A protein and the small-molecule ligand that binds it are described below.
Small molecule (SMILES): Nc1nc(Cl)cc(-c2nn(C(F)F)cc2Cc2ccccc2OCCN2CCOC[C@H]2CO)n1

Binding-site contacts:
Ligand atom CL6 contacts residue PHE165 of chain 1.A at 3.3 Å.
Ligand atom N1 contacts residue LEU166 of chain 1.A at 3.6 Å.
Ligand atom CL6 contacts residue VAL167 of chain 1.A at 3.6 Å.
Ligand atom N1 contacts residue VAL167 of chain 1.A at 3.0 Å (h-bond).
Ligand atom CAN contacts residue PHE338 of chain 1.A at 3.6 Å (hydrophobic).
Ligand atom CAQ contacts residue ASP99 of chain 1.A at 2.6 Å.
Ligand atom CAU contacts residue PHE336 of chain 1.A at 3.6 Å (hydrophobic).
Ligand atom C2 contacts residue VAL167 of chain 1.A at 3.5 Å (hydrophobic).
Ligand atom CAH contacts residue PHE336 of chain 1.A at 3.7 Å (hydrophobic).
Ligand atom FAZ contacts residue PHE96 of chain 1.A at 3.0 Å.
Ligand atom OAG contacts residue PHE45 of chain 1.A at 3.7 Å.
Ligand atom CAR contacts residue ASP99 of chain 1.A at 3.3 Å.
Ligand atom CAR contacts residue PHE336 of chain 1.A at 3.5 Å (hydrophobic).
Ligand atom CAC contacts residue PHE45 of chain 1.A at 3.5 Å (hydrophobic).
Ligand atom FAY contacts residue LEU101 of chain 1.A at 3.1 Å.
Ligand atom C2 contacts residue MET337 of chain 1.A at 3.7 Å (hydrophobic).
Ligand atom FAY contacts residue LEU102 of chain 1.A at 3.3 Å.
Ligand atom OAS contacts residue ASP99 of chain 1.A at 2.2 Å (salt-bridge).
Ligand atom C4 contacts residue LEU102 of chain 1.A at 3.6 Å (hydrophobic).
Ligand atom NAL contacts residue ASP99 of chain 1.A at 2.8 Å (salt-bridge).
Ligand atom CAI contacts residue PHE336 of chain 1.A at 3.4 Å (hydrophobic).
Ligand atom OAS contacts residue ALA97 of chain 1.A at 3.4 Å.
Ligand atom C5 contacts residue LYS95 of chain 1.A at 3.7 Å.
Ligand atom CL6 contacts residue LEU166 of chain 1.A at 3.7 Å.
Ligand atom CAF contacts residue MET337 of chain 1.A at 3.7 Å (hydrophobic).
Ligand atom CAC contacts residue GLN179 of chain 1.A at 3.3 Å.
Ligand atom CAN contacts residue PHE336 of chain 1.A at 3.8 Å (hydrophobic).
Ligand atom FAZ contacts residue ALA97 of chain 1.A at 3.1 Å.
Ligand atom NBH contacts residue VAL167 of chain 1.A at 2.7 Å (h-bond).
Ligand atom NBH contacts residue MET337 of chain 1.A at 2.9 Å (h-bond).
Ligand atom N3 contacts residue MET337 of chain 1.A at 3.7 Å.
Ligand atom FAZ contacts residue LYS95 of chain 1.A at 3.4 Å.
Ligand atom CAJ contacts residue PHE45 of chain 1.A at 3.6 Å (hydrophobic).
Ligand atom CL6 contacts residue LYS95 of chain 1.A at 3.6 Å.
Ligand atom C5 contacts residue LEU102 of chain 1.A at 3.6 Å (hydrophobic).
Ligand atom CAD contacts residue ARG176 of chain 1.A at 3.7 Å.
Ligand atom FAY contacts residue ALA100 of chain 1.A at 3.3 Å.
Ligand atom CAV contacts residue PHE336 of chain 1.A at 3.6 Å (hydrophobic).
Ligand atom CAB contacts residue PHE45 of chain 1.A at 3.6 Å (hydrophobic).
Ligand atom CAJ contacts residue GLN179 of chain 1.A at 3.6 Å.

Sequence of chain 1.A:
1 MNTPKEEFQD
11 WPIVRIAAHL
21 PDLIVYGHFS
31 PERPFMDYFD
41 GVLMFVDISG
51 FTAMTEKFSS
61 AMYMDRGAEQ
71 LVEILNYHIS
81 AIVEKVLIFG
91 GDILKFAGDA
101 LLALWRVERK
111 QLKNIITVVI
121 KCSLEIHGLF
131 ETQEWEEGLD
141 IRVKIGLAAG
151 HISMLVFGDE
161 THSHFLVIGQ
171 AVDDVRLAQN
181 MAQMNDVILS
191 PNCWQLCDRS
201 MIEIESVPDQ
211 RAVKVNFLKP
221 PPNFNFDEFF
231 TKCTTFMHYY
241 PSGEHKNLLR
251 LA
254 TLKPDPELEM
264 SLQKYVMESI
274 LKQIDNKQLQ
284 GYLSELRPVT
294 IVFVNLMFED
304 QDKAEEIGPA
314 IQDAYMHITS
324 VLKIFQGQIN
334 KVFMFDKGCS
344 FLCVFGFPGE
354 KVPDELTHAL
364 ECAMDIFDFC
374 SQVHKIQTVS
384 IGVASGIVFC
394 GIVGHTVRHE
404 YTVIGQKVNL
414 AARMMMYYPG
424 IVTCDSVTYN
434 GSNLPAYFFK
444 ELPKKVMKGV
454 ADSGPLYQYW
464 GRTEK